Sequence of chain 45.A:
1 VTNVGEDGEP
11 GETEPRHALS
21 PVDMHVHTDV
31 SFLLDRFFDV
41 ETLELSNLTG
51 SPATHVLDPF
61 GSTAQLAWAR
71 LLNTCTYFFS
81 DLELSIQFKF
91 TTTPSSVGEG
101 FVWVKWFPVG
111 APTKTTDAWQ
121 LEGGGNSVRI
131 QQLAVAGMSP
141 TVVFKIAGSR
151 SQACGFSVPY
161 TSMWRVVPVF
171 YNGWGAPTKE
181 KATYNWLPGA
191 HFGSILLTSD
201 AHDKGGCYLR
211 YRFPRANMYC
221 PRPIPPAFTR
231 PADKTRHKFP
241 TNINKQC

Sequence of chain 44.A:
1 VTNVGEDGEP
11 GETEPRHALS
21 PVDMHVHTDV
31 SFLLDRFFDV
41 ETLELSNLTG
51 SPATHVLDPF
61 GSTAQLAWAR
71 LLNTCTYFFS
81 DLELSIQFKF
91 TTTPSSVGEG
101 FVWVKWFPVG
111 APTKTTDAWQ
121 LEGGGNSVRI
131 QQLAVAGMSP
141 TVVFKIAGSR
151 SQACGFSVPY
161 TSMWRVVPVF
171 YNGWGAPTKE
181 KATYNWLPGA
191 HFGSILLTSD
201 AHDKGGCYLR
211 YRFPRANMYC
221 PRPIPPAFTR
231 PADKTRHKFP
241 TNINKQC

This protein binds this small molecule.
Small molecule (SMILES): CC(=O)N[C@H]1[C@H]([C@H](O)[C@H](O)CO)O[C@@](O[C@H]2[C@@H](O)[C@@H](CO)O[C@@H](O[C@H]3[C@H](O)[C@@H](O)[C@@H](O)O[C@@H]3CO)[C@@H]2O)(C(=O)O)C[C@@H]1O

Binding-site contacts:
Ligand atom C11 contacts residue TRP119 of chain 44.A at 4.4 Å (hydrophobic).
Ligand atom C7 contacts residue ALA118 of chain 44.A at 3.6 Å (hydrophobic).
Ligand atom C11 contacts residue ALA118 of chain 44.A at 3.9 Å (hydrophobic).
Ligand atom O10 contacts residue GLN65 of chain 45.A at 4.0 Å.
Ligand atom C4 contacts residue ALA118 of chain 44.A at 4.0 Å (hydrophobic).
Ligand atom C5 contacts residue ALA118 of chain 44.A at 3.6 Å (hydrophobic).
Ligand atom C9 contacts residue TRP119 of chain 44.A at 4.3 Å (hydrophobic).
Ligand atom O8 contacts residue TRP119 of chain 44.A at 3.8 Å.
Ligand atom C10 contacts residue GLN65 of chain 45.A at 4.5 Å.
Ligand atom O8 contacts residue GLN120 of chain 44.A at 2.8 Å (h-bond).
Ligand atom C10 contacts residue ALA64 of chain 45.A at 4.5 Å (hydrophobic).
Ligand atom O10 contacts residue ALA64 of chain 45.A at 3.8 Å.
Ligand atom C8 contacts residue GLN120 of chain 44.A at 4.1 Å.
Ligand atom O1B contacts residue ARG129 of chain 44.A at 3.9 Å.
Ligand atom C8 contacts residue ALA118 of chain 44.A at 4.3 Å (hydrophobic).
Ligand atom O9 contacts residue GLN120 of chain 44.A at 3.5 Å (h-bond).
Ligand atom C6 contacts residue ALA118 of chain 44.A at 3.4 Å (hydrophobic).
Ligand atom C10 contacts residue ALA118 of chain 44.A at 3.8 Å (hydrophobic).
Ligand atom C1 contacts residue ARG129 of chain 44.A at 4.0 Å.
Ligand atom N5 contacts residue ALA118 of chain 44.A at 2.8 Å (h-bond).
Ligand atom O1A contacts residue ARG129 of chain 44.A at 3.3 Å (salt-bridge).
Ligand atom C11 contacts residue GLN132 of chain 44.A at 4.3 Å.
Ligand atom O9 contacts residue THR42 of chain 45.A at 4.0 Å.
Ligand atom C11 contacts residue GLN65 of chain 45.A at 3.7 Å.
Ligand atom O1A contacts residue ALA118 of chain 44.A at 4.5 Å.
Ligand atom O8 contacts residue ALA118 of chain 44.A at 3.8 Å.